A small-molecule ligand and the protein it binds are described below.
Small molecule (SMILES): COc1ccc2c(c1)[nH]c1c(C)nccc12

Binding-site contacts:
Ligand atom CAF contacts residue ALA64 of chain 1.D at 4.0 Å (hydrophobic).
Ligand atom CAB contacts residue PHE48 of chain 1.D at 3.7 Å (hydrophobic).
Ligand atom CAB contacts residue LYS66 of chain 1.D at 4.2 Å.
Ligand atom CAA contacts residue LEU119 of chain 1.D at 3.5 Å (hydrophobic).
Ligand atom NAH contacts residue ASP185 of chain 1.D at 3.6 Å (salt-bridge).
Ligand atom CAA contacts residue SER120 of chain 1.D at 4.0 Å.
Ligand atom CAC contacts residue LYS66 of chain 1.D at 3.5 Å.
Ligand atom OAJ contacts residue LEU119 of chain 1.D at 3.2 Å (h-bond).
Ligand atom CAF contacts residue PHE116 of chain 1.D at 3.8 Å (hydrophobic).
Ligand atom CAL contacts residue LYS66 of chain 1.D at 4.0 Å.
Ligand atom CAA contacts residue MET118 of chain 1.D at 4.2 Å (hydrophobic).
Ligand atom CAD contacts residue ALA64 of chain 1.D at 3.5 Å (hydrophobic).
Ligand atom CAK contacts residue ALA64 of chain 1.D at 3.7 Å (hydrophobic).
Ligand atom CAD contacts residue LEU119 of chain 1.D at 3.8 Å (hydrophobic).
Ligand atom CAG contacts residue VAL51 of chain 1.D at 4.2 Å (hydrophobic).
Ligand atom CAC contacts residue PHE116 of chain 1.D at 3.9 Å (hydrophobic).
Ligand atom CAF contacts residue GLU117 of chain 1.D at 4.1 Å.
Ligand atom OAJ contacts residue MET118 of chain 1.D at 4.1 Å.
Ligand atom CAB contacts residue ASP185 of chain 1.D at 3.8 Å.
Ligand atom CAL contacts residue VAL184 of chain 1.D at 4.2 Å (hydrophobic).
Ligand atom CAA contacts residue ILE43 of chain 1.D at 3.5 Å (hydrophobic).
Ligand atom OAJ contacts residue ALA64 of chain 1.D at 4.0 Å.
Ligand atom CAP contacts residue VAL184 of chain 1.D at 4.1 Å (hydrophobic).
Ligand atom CAE contacts residue PHE116 of chain 1.D at 3.6 Å (hydrophobic).
Ligand atom NAH contacts residue LYS66 of chain 1.D at 3.0 Å (salt-bridge).
Ligand atom CAM contacts residue LEU172 of chain 1.D at 4.1 Å (hydrophobic).
Ligand atom NAI contacts residue VAL51 of chain 1.D at 4.0 Å.
Ligand atom CAG contacts residue LEU172 of chain 1.D at 3.6 Å (hydrophobic).
Ligand atom CAC contacts residue GLU81 of chain 1.D at 3.9 Å.
Ligand atom CAF contacts residue VAL100 of chain 1.D at 4.0 Å (hydrophobic).
Ligand atom CAK contacts residue LEU172 of chain 1.D at 3.9 Å (hydrophobic).
Ligand atom CAD contacts residue GLU117 of chain 1.D at 3.5 Å.
Ligand atom CAK contacts residue LEU119 of chain 1.D at 4.0 Å (hydrophobic).
Ligand atom OAJ contacts residue LEU172 of chain 1.D at 4.1 Å.
Ligand atom CAE contacts residue VAL184 of chain 1.D at 3.8 Å (hydrophobic).
Ligand atom CAC contacts residue ASP185 of chain 1.D at 3.5 Å.
Ligand atom CAO contacts residue VAL184 of chain 1.D at 3.9 Å (hydrophobic).
Ligand atom CAF contacts residue LEU119 of chain 1.D at 4.1 Å (hydrophobic).
Ligand atom CAM contacts residue VAL51 of chain 1.D at 4.2 Å (hydrophobic).
Ligand atom CAC contacts residue VAL184 of chain 1.D at 4.1 Å (hydrophobic).

Sequence of chain 1.D:
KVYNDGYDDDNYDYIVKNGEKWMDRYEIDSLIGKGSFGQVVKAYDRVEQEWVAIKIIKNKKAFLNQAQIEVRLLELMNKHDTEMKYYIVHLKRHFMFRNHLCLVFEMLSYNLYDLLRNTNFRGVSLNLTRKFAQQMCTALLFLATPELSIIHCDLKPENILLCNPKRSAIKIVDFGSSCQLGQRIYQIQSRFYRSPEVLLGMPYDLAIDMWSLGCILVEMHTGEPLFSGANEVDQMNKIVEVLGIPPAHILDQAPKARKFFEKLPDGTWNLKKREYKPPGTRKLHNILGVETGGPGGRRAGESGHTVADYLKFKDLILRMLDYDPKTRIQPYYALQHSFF